This small molecule binds to this protein.
Small molecule (SMILES): O=[N+]([O-])c1cccc(B(O)O)c1

Sequence of chain 1.A:
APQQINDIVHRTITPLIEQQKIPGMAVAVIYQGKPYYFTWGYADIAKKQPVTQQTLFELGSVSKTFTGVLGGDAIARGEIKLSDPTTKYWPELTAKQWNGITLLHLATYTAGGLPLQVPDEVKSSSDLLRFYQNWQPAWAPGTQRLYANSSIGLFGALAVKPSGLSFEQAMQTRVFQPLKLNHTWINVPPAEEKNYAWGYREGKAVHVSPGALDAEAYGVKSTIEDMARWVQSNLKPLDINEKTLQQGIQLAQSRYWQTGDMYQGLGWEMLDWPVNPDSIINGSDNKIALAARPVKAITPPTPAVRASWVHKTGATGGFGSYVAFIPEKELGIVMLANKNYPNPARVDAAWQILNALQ

Binding-site contacts:
Ligand atom CP2 contacts residue ASN149 of chain 1.A at 4.2 Å.
Ligand atom OB2 contacts residue TYR147 of chain 1.A at 2.7 Å (h-bond).
Ligand atom CP3 contacts residue TYR218 of chain 1.A at 4.1 Å (hydrophobic).
Ligand atom CP1 contacts residue LYS64 of chain 1.A at 4.1 Å.
Ligand atom CP6 contacts residue LEU116 of chain 1.A at 4.3 Å (hydrophobic).
Ligand atom NT contacts residue ASN149 of chain 1.A at 4.2 Å.
Ligand atom CP5 contacts residue ASN149 of chain 1.A at 3.3 Å.
Ligand atom CP1 contacts residue ASN149 of chain 1.A at 4.2 Å.
Ligand atom B contacts residue SER61 of chain 1.A at 1.7 Å.
Ligand atom CP2 contacts residue SER61 of chain 1.A at 3.2 Å.
Ligand atom OB1 contacts residue ALA315 of chain 1.A at 2.8 Å (h-bond).
Ligand atom CP2 contacts residue ALA315 of chain 1.A at 3.3 Å (hydrophobic).
Ligand atom NT contacts residue TYR218 of chain 1.A at 3.6 Å.
Ligand atom CP3 contacts residue ASN149 of chain 1.A at 3.6 Å.
Ligand atom CP4 contacts residue ASN149 of chain 1.A at 3.0 Å.
Ligand atom CP1 contacts residue TYR147 of chain 1.A at 4.2 Å (hydrophobic).
Ligand atom CP1 contacts residue SER61 of chain 1.A at 2.5 Å.
Ligand atom O1 contacts residue ASN149 of chain 1.A at 4.4 Å.
Ligand atom CP3 contacts residue SER61 of chain 1.A at 4.4 Å.
Ligand atom O1 contacts residue TYR218 of chain 1.A at 4.0 Å.
Ligand atom CP6 contacts residue SER61 of chain 1.A at 3.4 Å.
Ligand atom B contacts residue ALA315 of chain 1.A at 4.0 Å.
Ligand atom CP6 contacts residue TYR147 of chain 1.A at 3.9 Å (hydrophobic).
Ligand atom B contacts residue LYS64 of chain 1.A at 4.0 Å.
Ligand atom O2 contacts residue TYR218 of chain 1.A at 3.2 Å.
Ligand atom CP6 contacts residue ASN149 of chain 1.A at 3.8 Å.
Ligand atom CP3 contacts residue ALA315 of chain 1.A at 4.0 Å (hydrophobic).
Ligand atom OB1 contacts residue GLY60 of chain 1.A at 4.0 Å.
Ligand atom CP2 contacts residue TYR218 of chain 1.A at 4.0 Å (hydrophobic).
Ligand atom O2 contacts residue THR316 of chain 1.A at 3.9 Å.
Ligand atom CP6 contacts residue LYS64 of chain 1.A at 4.4 Å.
Ligand atom NT contacts residue ALA315 of chain 1.A at 4.0 Å.
Ligand atom CP1 contacts residue ALA315 of chain 1.A at 4.0 Å (hydrophobic).
Ligand atom OB1 contacts residue SER61 of chain 1.A at 2.6 Å (h-bond).
Ligand atom O2 contacts residue ALA315 of chain 1.A at 3.6 Å (h-bond).
Ligand atom CP5 contacts residue LEU116 of chain 1.A at 3.9 Å (hydrophobic).
Ligand atom OB2 contacts residue SER61 of chain 1.A at 2.6 Å (h-bond).
Ligand atom B contacts residue TYR147 of chain 1.A at 3.2 Å.
Ligand atom OB1 contacts residue GLY314 of chain 1.A at 3.6 Å.